Binding-site contacts:
Ligand atom O3 contacts residue GLU62 of chain 1.A at 2.9 Å (salt-bridge).
Ligand atom C20 contacts residue GLN25 of chain 1.A at 3.5 Å.
Ligand atom O contacts residue ALA95 of chain 1.A at 3.0 Å (h-bond).
Ligand atom O contacts residue LYS285 of chain 1.A at 3.3 Å (salt-bridge).
Ligand atom C2 contacts residue MET91 of chain 1.A at 3.8 Å (hydrophobic).
Ligand atom C3 contacts residue MET91 of chain 1.A at 3.4 Å (hydrophobic).
Ligand atom C10 contacts residue LEU94 of chain 1.A at 3.6 Å (hydrophobic).
Ligand atom C16 contacts residue ILE23 of chain 1.A at 3.7 Å (hydrophobic).
Ligand atom C10 contacts residue GLU92 of chain 1.A at 3.0 Å.
Ligand atom N3 contacts residue LEU94 of chain 1.A at 2.8 Å (h-bond).
Ligand atom C19 contacts residue ILE23 of chain 1.A at 3.5 Å (hydrophobic).
Ligand atom O1 contacts residue ILE23 of chain 1.A at 3.8 Å.
Ligand atom C contacts residue ALA44 of chain 1.A at 3.4 Å (hydrophobic).
Ligand atom C13 contacts residue ILE23 of chain 1.A at 3.7 Å (hydrophobic).
Ligand atom O3 contacts residue THR153 of chain 1.A at 3.4 Å (h-bond).
Ligand atom C19 contacts residue VAL31 of chain 1.A at 3.7 Å (hydrophobic).
Ligand atom C12 contacts residue ILE23 of chain 1.A at 3.6 Å (hydrophobic).
Ligand atom N3 contacts residue TYR93 of chain 1.A at 3.5 Å.
Ligand atom C20 contacts residue GLY24 of chain 1.A at 3.7 Å.
Ligand atom C8 contacts residue LEU143 of chain 1.A at 3.6 Å (hydrophobic).
Ligand atom O3 contacts residue LYS46 of chain 1.A at 3.5 Å (salt-bridge).
Ligand atom C2 contacts residue VAL89 of chain 1.A at 3.7 Å (hydrophobic).
Ligand atom N1 contacts residue TYR93 of chain 1.A at 3.6 Å.
Ligand atom C18 contacts residue GLY97 of chain 1.A at 3.8 Å.
Ligand atom C9 contacts residue LEU143 of chain 1.A at 3.7 Å (hydrophobic).
Ligand atom C10 contacts residue ALA44 of chain 1.A at 3.6 Å (hydrophobic).
Ligand atom C17 contacts residue ILE23 of chain 1.A at 3.6 Å (hydrophobic).
Ligand atom O2 contacts residue GLN25 of chain 1.A at 3.5 Å (h-bond).
Ligand atom C11 contacts residue LEU94 of chain 1.A at 3.5 Å (hydrophobic).
Ligand atom C23 contacts residue THR153 of chain 1.A at 2.9 Å.
Ligand atom C4 contacts residue THR153 of chain 1.A at 3.6 Å.
Ligand atom C contacts residue LYS46 of chain 1.A at 3.7 Å.
Ligand atom O contacts residue TYR93 of chain 1.A at 3.5 Å (h-bond).
Ligand atom C5 contacts residue THR153 of chain 1.A at 3.6 Å.
Ligand atom C17 contacts residue LEU94 of chain 1.A at 3.4 Å (hydrophobic).
Ligand atom C contacts residue ILE45 of chain 1.A at 3.8 Å (hydrophobic).
Ligand atom N1 contacts residue LEU94 of chain 1.A at 3.0 Å (h-bond).
Ligand atom C23 contacts residue GLU62 of chain 1.A at 3.2 Å.
Ligand atom C12 contacts residue LEU94 of chain 1.A at 3.5 Å (hydrophobic).
Ligand atom C15 contacts residue ILE23 of chain 1.A at 3.6 Å (hydrophobic).

Sequence of chain 1.A:
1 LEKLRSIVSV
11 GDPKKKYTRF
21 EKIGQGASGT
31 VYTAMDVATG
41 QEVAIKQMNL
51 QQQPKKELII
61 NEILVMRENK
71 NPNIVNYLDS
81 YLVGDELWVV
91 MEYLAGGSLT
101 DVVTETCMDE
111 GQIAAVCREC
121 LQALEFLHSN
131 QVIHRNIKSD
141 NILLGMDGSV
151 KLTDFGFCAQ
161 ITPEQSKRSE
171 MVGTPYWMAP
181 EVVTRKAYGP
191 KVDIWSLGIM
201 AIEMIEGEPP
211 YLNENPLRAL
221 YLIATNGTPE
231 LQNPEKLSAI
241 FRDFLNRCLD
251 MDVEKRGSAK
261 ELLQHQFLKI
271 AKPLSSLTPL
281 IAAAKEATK

The protein below binds the small molecule below.
Small molecule (SMILES): Cc1ccc(CO)cc1N(C)c1ccnc(Nc2cc(N3CCOCC3)cc(S(C)(=O)=O)c2)n1